A protein and the small-molecule ligand that binds it are described below.
Small molecule (SMILES): OC1C(O)C(O)C(O)C(O)C1O

Sequence of chain 2.A:
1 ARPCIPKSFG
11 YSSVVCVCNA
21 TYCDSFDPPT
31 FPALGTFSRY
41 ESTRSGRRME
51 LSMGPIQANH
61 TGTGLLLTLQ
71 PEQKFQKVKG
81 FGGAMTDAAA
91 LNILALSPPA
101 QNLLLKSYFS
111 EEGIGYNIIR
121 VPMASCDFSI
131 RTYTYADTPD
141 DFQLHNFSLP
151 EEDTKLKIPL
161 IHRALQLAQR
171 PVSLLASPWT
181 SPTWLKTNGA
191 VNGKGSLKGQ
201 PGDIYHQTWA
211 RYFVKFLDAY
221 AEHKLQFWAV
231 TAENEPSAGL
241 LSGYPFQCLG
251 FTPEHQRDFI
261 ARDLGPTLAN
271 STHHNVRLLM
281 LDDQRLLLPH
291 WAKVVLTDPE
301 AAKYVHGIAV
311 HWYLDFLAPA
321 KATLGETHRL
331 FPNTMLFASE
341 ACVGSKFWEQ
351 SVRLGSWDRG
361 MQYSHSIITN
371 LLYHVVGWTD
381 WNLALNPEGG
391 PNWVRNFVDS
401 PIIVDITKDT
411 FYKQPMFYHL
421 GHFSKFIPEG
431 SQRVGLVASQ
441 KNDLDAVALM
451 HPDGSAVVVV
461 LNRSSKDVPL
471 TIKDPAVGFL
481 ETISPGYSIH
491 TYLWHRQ

Binding-site contacts:
Ligand atom C3 contacts residue TRP381 of chain 2.A at 4.1 Å (hydrophobic).
Ligand atom C2 contacts residue GLU340 of chain 2.A at 2.5 Å.
Ligand atom C5 contacts residue GLU340 of chain 2.A at 3.8 Å.
Ligand atom C2 contacts residue GLU235 of chain 2.A at 4.1 Å.
Ligand atom O3 contacts residue PHE246 of chain 2.A at 4.0 Å.
Ligand atom C6 contacts residue GLU340 of chain 2.A at 2.5 Å.
Ligand atom O5 contacts residue VAL398 of chain 2.A at 4.0 Å.
Ligand atom C3 contacts residue PHE246 of chain 2.A at 3.9 Å (hydrophobic).
Ligand atom C4 contacts residue ASN396 of chain 2.A at 4.1 Å.
Ligand atom C3 contacts residue TRP179 of chain 2.A at 3.8 Å (hydrophobic).
Ligand atom O2 contacts residue ASN234 of chain 2.A at 2.9 Å (h-bond).
Ligand atom O2 contacts residue TRP179 of chain 2.A at 3.6 Å.
Ligand atom C6 contacts residue TRP381 of chain 2.A at 4.1 Å (hydrophobic).
Ligand atom C4 contacts residue GLU340 of chain 2.A at 4.0 Å.
Ligand atom O4 contacts residue ASN396 of chain 2.A at 3.2 Å (h-bond).
Ligand atom O6 contacts residue GLU340 of chain 2.A at 3.0 Å (salt-bridge).
Ligand atom C4 contacts residue ASP127 of chain 2.A at 3.6 Å.
Ligand atom O3 contacts residue ASP127 of chain 2.A at 3.0 Å (salt-bridge).
Ligand atom O4 contacts residue ASP127 of chain 2.A at 2.2 Å (salt-bridge).
Ligand atom O4 contacts residue PHE128 of chain 2.A at 3.4 Å.
Ligand atom O2 contacts residue GLU235 of chain 2.A at 3.8 Å.
Ligand atom C5 contacts residue ASN396 of chain 2.A at 3.8 Å.
Ligand atom O6 contacts residue GLU235 of chain 2.A at 4.0 Å.
Ligand atom O5 contacts residue CYS342 of chain 2.A at 3.5 Å (h-bond).
Ligand atom C6 contacts residue TYR313 of chain 2.A at 4.0 Å (hydrophobic).
Ligand atom O4 contacts residue TRP381 of chain 2.A at 3.4 Å (h-bond).
Ligand atom C5 contacts residue TRP381 of chain 2.A at 3.7 Å (hydrophobic).
Ligand atom O3 contacts residue TRP381 of chain 2.A at 3.3 Å.
Ligand atom C3 contacts residue ASP127 of chain 2.A at 3.6 Å.
Ligand atom O5 contacts residue TRP381 of chain 2.A at 3.6 Å (h-bond).
Ligand atom O2 contacts residue GLU340 of chain 2.A at 2.5 Å (salt-bridge).
Ligand atom O5 contacts residue ASN396 of chain 2.A at 3.6 Å.
Ligand atom C4 contacts residue TRP381 of chain 2.A at 3.0 Å (hydrophobic).
Ligand atom C1 contacts residue GLU340 of chain 2.A at 1.4 Å.
Ligand atom C3 contacts residue GLU340 of chain 2.A at 3.8 Å.
Ligand atom C2 contacts residue ASN234 of chain 2.A at 4.1 Å.
Ligand atom C6 contacts residue CYS342 of chain 2.A at 3.7 Å (hydrophobic).
Ligand atom O3 contacts residue TRP179 of chain 2.A at 2.7 Å (h-bond).
Ligand atom C1 contacts residue TRP381 of chain 2.A at 3.9 Å (hydrophobic).
Ligand atom O6 contacts residue TYR313 of chain 2.A at 2.9 Å.